Binding-site contacts:
Ligand atom C1 contacts residue ASN122 of chain 1.B at 4.3 Å.
Ligand atom C6 contacts residue THR121 of chain 1.B at 3.2 Å.
Ligand atom O6 contacts residue THR121 of chain 1.B at 2.4 Å (h-bond).
Ligand atom C5 contacts residue ASN119 of chain 1.B at 3.7 Å.
Ligand atom C6 contacts residue ASN122 of chain 1.B at 4.0 Å.
Ligand atom O5 contacts residue THR121 of chain 1.B at 3.0 Å (h-bond).
Ligand atom N2 contacts residue ASN119 of chain 1.B at 2.9 Å (h-bond).
Ligand atom C8 contacts residue VAL124 of chain 1.B at 4.4 Å (hydrophobic).
Ligand atom C5 contacts residue ASN122 of chain 1.B at 4.2 Å.
Ligand atom C1 contacts residue ASN119 of chain 1.B at 1.4 Å.
Ligand atom C1 contacts residue THR121 of chain 1.B at 4.1 Å.
Ligand atom C4 contacts residue ASN119 of chain 1.B at 4.2 Å.
Ligand atom C8 contacts residue ASN119 of chain 1.B at 4.2 Å.
Ligand atom O5 contacts residue ASN122 of chain 1.B at 3.4 Å (h-bond).
Ligand atom O5 contacts residue ASN119 of chain 1.B at 2.4 Å (h-bond).
Ligand atom O7 contacts residue VAL124 of chain 1.B at 3.3 Å.
Ligand atom C2 contacts residue ASN119 of chain 1.B at 2.4 Å.
Ligand atom C3 contacts residue ASN119 of chain 1.B at 3.8 Å.
Ligand atom C7 contacts residue VAL124 of chain 1.B at 4.2 Å (hydrophobic).
Ligand atom O6 contacts residue ASN122 of chain 1.B at 2.8 Å (h-bond).
Ligand atom C5 contacts residue THR121 of chain 1.B at 3.7 Å.
Ligand atom C7 contacts residue ASN119 of chain 1.B at 3.1 Å.
Ligand atom O7 contacts residue ASN119 of chain 1.B at 3.0 Å (h-bond).

Sequence of chain 1.B:
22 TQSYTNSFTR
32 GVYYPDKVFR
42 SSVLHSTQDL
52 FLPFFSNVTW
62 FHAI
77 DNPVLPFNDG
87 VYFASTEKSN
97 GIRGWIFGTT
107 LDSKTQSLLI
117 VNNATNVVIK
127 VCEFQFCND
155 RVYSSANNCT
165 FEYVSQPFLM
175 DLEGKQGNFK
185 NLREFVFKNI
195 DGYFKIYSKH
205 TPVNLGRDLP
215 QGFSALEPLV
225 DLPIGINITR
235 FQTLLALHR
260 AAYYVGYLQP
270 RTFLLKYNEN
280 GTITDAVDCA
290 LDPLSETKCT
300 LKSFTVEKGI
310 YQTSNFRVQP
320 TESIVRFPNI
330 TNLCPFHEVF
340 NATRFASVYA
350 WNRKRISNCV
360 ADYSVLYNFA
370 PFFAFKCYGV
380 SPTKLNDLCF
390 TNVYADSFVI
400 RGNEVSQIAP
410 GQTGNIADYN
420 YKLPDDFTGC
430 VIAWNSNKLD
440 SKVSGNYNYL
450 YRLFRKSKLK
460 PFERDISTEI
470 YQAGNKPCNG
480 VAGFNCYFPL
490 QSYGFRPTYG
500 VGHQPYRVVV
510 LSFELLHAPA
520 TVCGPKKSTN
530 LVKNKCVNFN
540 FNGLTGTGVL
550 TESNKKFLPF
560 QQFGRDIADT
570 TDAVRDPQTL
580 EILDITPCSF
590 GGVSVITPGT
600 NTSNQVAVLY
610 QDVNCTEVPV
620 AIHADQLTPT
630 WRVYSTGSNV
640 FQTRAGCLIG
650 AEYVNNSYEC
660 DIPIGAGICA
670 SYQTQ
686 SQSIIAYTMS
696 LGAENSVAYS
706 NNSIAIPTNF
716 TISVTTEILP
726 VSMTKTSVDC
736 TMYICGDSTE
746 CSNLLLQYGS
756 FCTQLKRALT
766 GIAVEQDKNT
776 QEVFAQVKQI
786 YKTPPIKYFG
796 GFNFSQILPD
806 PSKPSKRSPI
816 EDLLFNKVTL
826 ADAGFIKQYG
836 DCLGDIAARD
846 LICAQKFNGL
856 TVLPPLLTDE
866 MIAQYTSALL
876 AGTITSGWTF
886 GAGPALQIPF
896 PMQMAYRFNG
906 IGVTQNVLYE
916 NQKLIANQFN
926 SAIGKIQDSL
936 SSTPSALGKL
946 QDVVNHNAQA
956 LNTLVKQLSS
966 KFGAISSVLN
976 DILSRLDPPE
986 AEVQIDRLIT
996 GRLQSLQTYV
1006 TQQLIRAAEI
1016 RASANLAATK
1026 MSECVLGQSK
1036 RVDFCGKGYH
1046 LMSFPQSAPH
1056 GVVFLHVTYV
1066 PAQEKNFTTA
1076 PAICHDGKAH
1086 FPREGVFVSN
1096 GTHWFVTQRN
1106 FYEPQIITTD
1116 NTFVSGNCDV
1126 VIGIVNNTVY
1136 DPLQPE

The small molecule below binds the protein below.
Small molecule (SMILES): CC(=O)N[C@@H]1[C@@H](O)[C@H](O)[C@@H](CO)O[C@H]1O